Sequence of chain 7.B:
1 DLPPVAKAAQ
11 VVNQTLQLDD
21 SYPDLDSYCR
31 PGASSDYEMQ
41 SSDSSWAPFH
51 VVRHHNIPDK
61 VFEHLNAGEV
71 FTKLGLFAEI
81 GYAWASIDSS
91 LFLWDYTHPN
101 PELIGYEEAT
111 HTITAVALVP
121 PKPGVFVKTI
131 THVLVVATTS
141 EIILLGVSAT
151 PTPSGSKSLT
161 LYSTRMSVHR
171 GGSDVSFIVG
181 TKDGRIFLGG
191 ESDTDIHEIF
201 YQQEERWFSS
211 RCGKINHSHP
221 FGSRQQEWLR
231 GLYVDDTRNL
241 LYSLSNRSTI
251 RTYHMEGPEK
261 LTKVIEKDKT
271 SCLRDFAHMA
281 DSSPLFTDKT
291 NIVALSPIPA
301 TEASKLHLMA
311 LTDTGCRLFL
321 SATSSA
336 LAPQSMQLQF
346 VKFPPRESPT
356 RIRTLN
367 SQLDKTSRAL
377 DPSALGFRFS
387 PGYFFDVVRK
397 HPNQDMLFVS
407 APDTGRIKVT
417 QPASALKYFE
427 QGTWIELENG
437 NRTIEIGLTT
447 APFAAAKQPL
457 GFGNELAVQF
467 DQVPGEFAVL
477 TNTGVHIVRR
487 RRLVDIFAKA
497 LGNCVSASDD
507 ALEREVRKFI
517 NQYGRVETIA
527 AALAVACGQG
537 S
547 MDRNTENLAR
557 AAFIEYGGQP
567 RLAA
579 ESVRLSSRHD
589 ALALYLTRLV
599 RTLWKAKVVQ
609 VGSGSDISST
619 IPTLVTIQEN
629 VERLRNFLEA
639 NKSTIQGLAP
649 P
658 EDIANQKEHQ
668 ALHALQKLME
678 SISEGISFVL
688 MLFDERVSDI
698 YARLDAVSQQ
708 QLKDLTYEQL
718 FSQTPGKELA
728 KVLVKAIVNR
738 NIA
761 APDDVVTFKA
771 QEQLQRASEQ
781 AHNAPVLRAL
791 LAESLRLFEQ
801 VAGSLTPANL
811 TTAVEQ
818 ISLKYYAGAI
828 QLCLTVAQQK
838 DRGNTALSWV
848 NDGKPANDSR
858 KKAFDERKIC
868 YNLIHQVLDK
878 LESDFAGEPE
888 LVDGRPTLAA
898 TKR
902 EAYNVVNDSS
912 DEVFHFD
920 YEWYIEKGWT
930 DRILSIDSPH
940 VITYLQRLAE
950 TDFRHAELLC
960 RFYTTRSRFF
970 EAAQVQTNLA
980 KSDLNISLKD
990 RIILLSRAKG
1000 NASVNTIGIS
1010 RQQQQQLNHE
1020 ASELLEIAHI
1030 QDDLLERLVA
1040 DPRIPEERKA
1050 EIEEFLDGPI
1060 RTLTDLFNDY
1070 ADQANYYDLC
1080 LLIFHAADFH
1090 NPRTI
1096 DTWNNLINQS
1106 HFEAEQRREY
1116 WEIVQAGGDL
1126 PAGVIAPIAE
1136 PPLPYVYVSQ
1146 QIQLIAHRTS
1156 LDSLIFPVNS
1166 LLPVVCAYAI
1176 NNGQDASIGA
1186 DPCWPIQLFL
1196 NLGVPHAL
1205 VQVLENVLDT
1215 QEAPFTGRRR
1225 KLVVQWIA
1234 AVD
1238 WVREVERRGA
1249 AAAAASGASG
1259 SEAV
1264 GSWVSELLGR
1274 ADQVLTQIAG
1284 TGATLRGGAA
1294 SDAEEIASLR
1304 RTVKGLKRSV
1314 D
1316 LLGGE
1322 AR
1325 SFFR

Binding-site contacts:
Ligand atom CG contacts residue PHE126 of chain 7.B at 3.7 Å (hydrophobic).
Ligand atom N contacts residue VAL125 of chain 7.B at 3.5 Å (h-bond).
Ligand atom CD1 contacts residue GLN203 of chain 7.B at 3.4 Å.
Ligand atom O contacts residue GLN203 of chain 7.B at 1.3 Å (h-bond).
Ligand atom O contacts residue SER163 of chain 7.B at 3.6 Å (h-bond).
Ligand atom CB contacts residue GLY105 of chain 7.B at 3.2 Å.
Ligand atom C contacts residue GLN203 of chain 7.B at 2.2 Å.
Ligand atom CA contacts residue PHE126 of chain 7.B at 3.2 Å (hydrophobic).
Ligand atom N contacts residue GLN203 of chain 7.B at 2.9 Å (h-bond).
Ligand atom CD2 contacts residue LEU161 of chain 7.B at 3.4 Å (hydrophobic).
Ligand atom O contacts residue VAL127 of chain 7.B at 1.8 Å (h-bond).
Ligand atom CG contacts residue TYR162 of chain 7.B at 3.1 Å (hydrophobic).
Ligand atom CD contacts residue GLN203 of chain 7.B at 2.8 Å.
Ligand atom O contacts residue PHE126 of chain 7.B at 2.8 Å.
Ligand atom O contacts residue LEU161 of chain 7.B at 3.3 Å (h-bond).
Ligand atom O contacts residue VAL127 of chain 7.B at 2.2 Å.
Ligand atom SD contacts residue ARG165 of chain 7.B at 2.3 Å (salt-bridge).
Ligand atom O contacts residue LEU103 of chain 7.B at 3.6 Å.
Ligand atom O contacts residue TYR162 of chain 7.B at 3.4 Å.
Ligand atom N contacts residue GLN203 of chain 7.B at 3.7 Å.
Ligand atom CD2 contacts residue PHE126 of chain 7.B at 3.3 Å (hydrophobic).
Ligand atom C contacts residue ILE130 of chain 7.B at 3.7 Å (hydrophobic).
Ligand atom CB contacts residue TYR162 of chain 7.B at 2.6 Å (hydrophobic).
Ligand atom N contacts residue GLY105 of chain 7.B at 3.1 Å (h-bond).
Ligand atom CA contacts residue LEU161 of chain 7.B at 3.2 Å (hydrophobic).
Ligand atom C contacts residue VAL127 of chain 7.B at 3.5 Å (hydrophobic).
Ligand atom CA contacts residue VAL125 of chain 7.B at 3.1 Å (hydrophobic).
Ligand atom O contacts residue ILE130 of chain 7.B at 3.5 Å.
Ligand atom C contacts residue TYR162 of chain 7.B at 3.5 Å (hydrophobic).
Ligand atom C contacts residue VAL127 of chain 7.B at 3.0 Å (hydrophobic).
Ligand atom CD1 contacts residue TYR162 of chain 7.B at 2.8 Å (hydrophobic).
Ligand atom CB contacts residue VAL125 of chain 7.B at 2.6 Å (hydrophobic).
Ligand atom CB contacts residue ILE130 of chain 7.B at 3.4 Å (hydrophobic).
Ligand atom N contacts residue LEU161 of chain 7.B at 3.3 Å (h-bond).
Ligand atom CA contacts residue VAL127 of chain 7.B at 3.6 Å (hydrophobic).
Ligand atom CA contacts residue ILE130 of chain 7.B at 3.3 Å (hydrophobic).
Ligand atom CA contacts residue TYR162 of chain 7.B at 3.5 Å (hydrophobic).
Ligand atom CE contacts residue ARG165 of chain 7.B at 2.8 Å.
Ligand atom CA contacts residue GLN203 of chain 7.B at 3.5 Å.
Ligand atom CB contacts residue ILE104 of chain 7.B at 3.5 Å (hydrophobic).

A small-molecule ligand and the protein it binds are described below.
Small molecule (SMILES): CSCC[C@H](NC(=O)[C@@H]1CCCN1C(=O)[C@H](CC(C)C)NC(=O)[C@H](CC(C)C)NC(=O)[C@H](CCCCN)NC(=O)[C@H](C)NC(=O)[C@H](CCCCN)NC(=O)[C@@H](N)CCCN=C(N)N)C(=O)N[C@@H](CCC(=O)O)C(=O)N[C@@H](CCC(=O)O)C(=O)N[C@@H](C)C(=O)N[C@@H](CC(C)C)C(=O)N[C@@H](CC(C)C)C(=O)N1CCC[C@H]1C=O